Sequence of chain 1.B:
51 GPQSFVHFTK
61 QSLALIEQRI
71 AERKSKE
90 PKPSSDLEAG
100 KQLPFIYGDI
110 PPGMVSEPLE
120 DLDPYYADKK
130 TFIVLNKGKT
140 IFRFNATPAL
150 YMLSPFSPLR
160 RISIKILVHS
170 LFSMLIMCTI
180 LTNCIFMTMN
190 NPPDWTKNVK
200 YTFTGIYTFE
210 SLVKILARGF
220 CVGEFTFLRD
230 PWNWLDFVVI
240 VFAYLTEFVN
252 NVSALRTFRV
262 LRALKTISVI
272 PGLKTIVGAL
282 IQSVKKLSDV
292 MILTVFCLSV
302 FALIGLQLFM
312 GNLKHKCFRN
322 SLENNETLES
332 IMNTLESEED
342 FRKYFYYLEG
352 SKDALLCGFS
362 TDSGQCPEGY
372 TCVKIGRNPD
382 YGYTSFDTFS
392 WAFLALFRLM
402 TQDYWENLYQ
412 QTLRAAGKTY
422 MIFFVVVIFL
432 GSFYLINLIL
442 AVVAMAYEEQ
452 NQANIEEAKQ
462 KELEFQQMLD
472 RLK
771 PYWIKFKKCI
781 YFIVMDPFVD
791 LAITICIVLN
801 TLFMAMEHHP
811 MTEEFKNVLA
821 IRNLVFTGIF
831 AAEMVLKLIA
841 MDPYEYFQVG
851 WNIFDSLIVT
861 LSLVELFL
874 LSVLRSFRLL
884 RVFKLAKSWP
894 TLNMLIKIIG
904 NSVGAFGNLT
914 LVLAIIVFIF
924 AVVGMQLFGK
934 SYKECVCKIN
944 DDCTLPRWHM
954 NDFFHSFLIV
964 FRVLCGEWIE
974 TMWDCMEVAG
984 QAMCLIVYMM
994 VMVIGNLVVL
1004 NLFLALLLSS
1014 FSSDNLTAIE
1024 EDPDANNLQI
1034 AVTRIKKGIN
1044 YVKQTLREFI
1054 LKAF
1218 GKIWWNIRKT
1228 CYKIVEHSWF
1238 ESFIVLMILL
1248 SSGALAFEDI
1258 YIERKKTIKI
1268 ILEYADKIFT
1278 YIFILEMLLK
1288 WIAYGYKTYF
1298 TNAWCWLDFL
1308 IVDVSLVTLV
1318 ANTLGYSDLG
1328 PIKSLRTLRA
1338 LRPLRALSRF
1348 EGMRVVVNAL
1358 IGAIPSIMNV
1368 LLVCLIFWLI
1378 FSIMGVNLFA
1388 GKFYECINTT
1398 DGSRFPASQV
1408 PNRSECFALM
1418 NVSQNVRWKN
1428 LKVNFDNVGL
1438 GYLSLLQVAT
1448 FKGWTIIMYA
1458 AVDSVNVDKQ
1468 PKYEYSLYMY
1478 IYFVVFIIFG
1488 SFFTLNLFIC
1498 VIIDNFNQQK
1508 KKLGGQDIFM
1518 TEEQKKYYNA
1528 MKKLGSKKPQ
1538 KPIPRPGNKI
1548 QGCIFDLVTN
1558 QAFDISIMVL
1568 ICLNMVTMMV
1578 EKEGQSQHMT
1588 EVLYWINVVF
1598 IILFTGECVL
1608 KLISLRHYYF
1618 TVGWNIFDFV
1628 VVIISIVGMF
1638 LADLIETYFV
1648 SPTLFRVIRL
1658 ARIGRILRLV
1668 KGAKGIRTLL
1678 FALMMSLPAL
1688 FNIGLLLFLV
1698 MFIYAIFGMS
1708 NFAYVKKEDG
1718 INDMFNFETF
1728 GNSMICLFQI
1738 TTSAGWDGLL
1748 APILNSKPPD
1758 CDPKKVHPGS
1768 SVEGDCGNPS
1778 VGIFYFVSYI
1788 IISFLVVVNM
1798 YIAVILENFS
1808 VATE

A small-molecule ligand and the protein it binds are described below.
Small molecule (SMILES): CC(=O)N[C@@H]1[C@@H](O)[C@H](O)[C@@H](CO)O[C@H]1O

Binding-site contacts:
Ligand atom O7 contacts residue ASN1418 of chain 1.B at 3.0 Å (h-bond).
Ligand atom C2 contacts residue ASN1418 of chain 1.B at 2.5 Å.
Ligand atom C3 contacts residue ASN1418 of chain 1.B at 3.8 Å.
Ligand atom C1 contacts residue ASN1418 of chain 1.B at 1.4 Å.
Ligand atom C4 contacts residue ASN1418 of chain 1.B at 4.2 Å.
Ligand atom C8 contacts residue ASN1418 of chain 1.B at 3.4 Å.
Ligand atom O5 contacts residue ASN1418 of chain 1.B at 2.3 Å (h-bond).
Ligand atom N2 contacts residue ASN1418 of chain 1.B at 2.9 Å (h-bond).
Ligand atom C5 contacts residue ASN1418 of chain 1.B at 3.6 Å.
Ligand atom C7 contacts residue ASN1418 of chain 1.B at 2.8 Å.